Sequence of chain 1.C:
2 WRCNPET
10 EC

Binding-site contacts:
Ligand atom C1 contacts residue CYS11 of chain 1.C at 4.2 Å (hydrophobic).
Ligand atom C8 contacts residue CYS4 of chain 1.C at 4.0 Å (hydrophobic).
Ligand atom C8 contacts residue CYS11 of chain 1.C at 1.8 Å (hydrophobic).
Ligand atom C2 contacts residue CYS11 of chain 1.C at 4.3 Å (hydrophobic).
Ligand atom C7 contacts residue CYS4 of chain 1.C at 3.7 Å (hydrophobic).
Ligand atom C3 contacts residue CYS4 of chain 1.C at 3.4 Å (hydrophobic).
Ligand atom C7 contacts residue CYS11 of chain 1.C at 3.3 Å (hydrophobic).
Ligand atom C8 contacts residue ARG3 of chain 1.C at 4.0 Å.
Ligand atom C2 contacts residue CYS4 of chain 1.C at 2.8 Å (hydrophobic).
Ligand atom C1 contacts residue CYS4 of chain 1.C at 1.8 Å (hydrophobic).
Ligand atom C1 contacts residue DAL9 of chain 1.C at 3.6 Å.
Ligand atom C1 contacts residue ARG3 of chain 1.C at 4.2 Å.
Ligand atom C6 contacts residue CYS11 of chain 1.C at 4.0 Å (hydrophobic).

A protein and the small-molecule ligand that binds it are described below.
Small molecule (SMILES): Cc1ccccc1CO